Sequence of chain 1.A:
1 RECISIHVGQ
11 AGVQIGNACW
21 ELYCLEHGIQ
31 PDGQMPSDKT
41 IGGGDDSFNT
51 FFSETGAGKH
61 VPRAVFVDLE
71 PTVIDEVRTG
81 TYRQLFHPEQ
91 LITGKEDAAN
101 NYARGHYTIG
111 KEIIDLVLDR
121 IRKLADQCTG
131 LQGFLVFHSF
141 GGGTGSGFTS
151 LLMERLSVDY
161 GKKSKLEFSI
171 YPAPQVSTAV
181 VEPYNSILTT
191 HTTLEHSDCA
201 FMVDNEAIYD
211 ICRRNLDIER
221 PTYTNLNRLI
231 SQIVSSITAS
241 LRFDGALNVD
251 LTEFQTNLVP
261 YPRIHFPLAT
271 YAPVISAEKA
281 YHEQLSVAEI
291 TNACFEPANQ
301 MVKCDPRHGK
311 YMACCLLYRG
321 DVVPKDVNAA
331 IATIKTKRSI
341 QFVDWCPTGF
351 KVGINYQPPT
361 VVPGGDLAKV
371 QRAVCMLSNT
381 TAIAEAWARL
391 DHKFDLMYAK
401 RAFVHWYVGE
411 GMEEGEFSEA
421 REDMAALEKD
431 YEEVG

Sequence of chain 1.B:
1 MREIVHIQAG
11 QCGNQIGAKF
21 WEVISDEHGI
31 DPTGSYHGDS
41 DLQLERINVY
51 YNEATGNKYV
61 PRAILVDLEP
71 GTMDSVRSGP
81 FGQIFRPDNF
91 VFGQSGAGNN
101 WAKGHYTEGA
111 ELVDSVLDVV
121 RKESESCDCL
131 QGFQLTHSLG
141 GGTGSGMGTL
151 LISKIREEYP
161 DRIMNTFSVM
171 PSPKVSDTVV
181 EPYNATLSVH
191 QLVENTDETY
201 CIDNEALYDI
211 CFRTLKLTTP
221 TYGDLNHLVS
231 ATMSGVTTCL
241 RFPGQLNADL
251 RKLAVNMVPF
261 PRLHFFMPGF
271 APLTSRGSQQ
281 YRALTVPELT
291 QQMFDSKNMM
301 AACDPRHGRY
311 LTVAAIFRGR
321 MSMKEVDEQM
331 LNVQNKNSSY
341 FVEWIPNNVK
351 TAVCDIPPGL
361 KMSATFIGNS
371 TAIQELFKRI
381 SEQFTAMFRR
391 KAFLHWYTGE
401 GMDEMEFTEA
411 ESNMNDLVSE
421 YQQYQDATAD

A protein and the small-molecule ligand that binds it are described below.
Small molecule (SMILES): COc1ccc(CCc2nc3cc(OC)c(OC)c(OC)c3s2)cc1O

Binding-site contacts:
Ligand atom C17 contacts residue ASN256 of chain 1.B at 3.7 Å.
Ligand atom C1 contacts residue ASN256 of chain 1.B at 3.4 Å.
Ligand atom C6 contacts residue ALA248 of chain 1.B at 3.6 Å (hydrophobic).
Ligand atom C14 contacts residue LEU246 of chain 1.B at 3.5 Å (hydrophobic).
Ligand atom S contacts residue LEU246 of chain 1.B at 3.6 Å.
Ligand atom C17 contacts residue LYS350 of chain 1.B at 3.0 Å.
Ligand atom N contacts residue ALA248 of chain 1.B at 3.6 Å.
Ligand atom C4 contacts residue LYS252 of chain 1.B at 3.7 Å.
Ligand atom C18 contacts residue VAL180 of chain 1.A at 3.6 Å (hydrophobic).
Ligand atom C5 contacts residue LEU246 of chain 1.B at 3.5 Å (hydrophobic).
Ligand atom C9 contacts residue VAL236 of chain 1.B at 2.8 Å (hydrophobic).
Ligand atom C16 contacts residue LYS350 of chain 1.B at 3.4 Å.
Ligand atom O1 contacts residue VAL236 of chain 1.B at 2.9 Å (h-bond).
Ligand atom C16 contacts residue ASN256 of chain 1.B at 3.4 Å.
Ligand atom C11 contacts residue GLY235 of chain 1.B at 3.6 Å.
Ligand atom C11 contacts residue ILE316 of chain 1.B at 3.6 Å (hydrophobic).
Ligand atom C1 contacts residue ALA179 of chain 1.A at 3.6 Å (hydrophobic).
Ligand atom C18 contacts residue VAL313 of chain 1.B at 3.4 Å (hydrophobic).
Ligand atom C18 contacts residue ASN256 of chain 1.B at 3.7 Å.
Ligand atom O4 contacts residue LYS350 of chain 1.B at 3.2 Å.
Ligand atom C13 contacts residue ALA352 of chain 1.B at 3.4 Å (hydrophobic).
Ligand atom C contacts residue LYS350 of chain 1.B at 3.5 Å.
Ligand atom C6 contacts residue LEU246 of chain 1.B at 3.5 Å (hydrophobic).
Ligand atom C1 contacts residue THR178 of chain 1.A at 3.2 Å.
Ligand atom C18 contacts residue ASN348 of chain 1.B at 3.3 Å.
Ligand atom C9 contacts residue LEU240 of chain 1.B at 3.7 Å (hydrophobic).
Ligand atom C contacts residue ASN256 of chain 1.B at 3.7 Å.
Ligand atom C3 contacts residue THR178 of chain 1.A at 3.6 Å.
Ligand atom O4 contacts residue VAL180 of chain 1.A at 3.1 Å.
Ligand atom C11 contacts residue VAL236 of chain 1.B at 3.3 Å (hydrophobic).
Ligand atom C3 contacts residue ASN256 of chain 1.B at 3.3 Å.
Ligand atom S contacts residue LYS350 of chain 1.B at 3.7 Å.
Ligand atom O3 contacts residue ALA314 of chain 1.B at 3.2 Å.
Ligand atom N contacts residue LEU246 of chain 1.B at 3.5 Å.
Ligand atom C7 contacts residue ALA248 of chain 1.B at 3.4 Å (hydrophobic).
Ligand atom C13 contacts residue ALA315 of chain 1.B at 3.5 Å (hydrophobic).
Ligand atom C15 contacts residue ASN256 of chain 1.B at 3.2 Å.
Ligand atom O contacts residue ALA179 of chain 1.A at 3.5 Å.
Ligand atom O contacts residue VAL180 of chain 1.A at 3.5 Å (h-bond).
Ligand atom C2 contacts residue ASN256 of chain 1.B at 3.2 Å.